A small-molecule ligand and the protein it binds are described below.
Small molecule (SMILES): COc1ccc2[nH]cc(CCNC(=O)C(C)(C)C)c2c1

Sequence of chain 6.B:
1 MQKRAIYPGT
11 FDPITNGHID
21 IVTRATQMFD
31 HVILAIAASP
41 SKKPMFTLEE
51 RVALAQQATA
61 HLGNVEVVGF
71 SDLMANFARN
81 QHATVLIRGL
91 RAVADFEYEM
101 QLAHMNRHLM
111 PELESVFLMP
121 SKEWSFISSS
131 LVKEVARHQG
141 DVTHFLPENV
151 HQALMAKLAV

Binding-site contacts:
Ligand atom C2 contacts residue PRO8 of chain 2.B at 4.3 Å (hydrophobic).
Ligand atom C13 contacts residue VAL135 of chain 6.B at 4.2 Å (hydrophobic).
Ligand atom C14 contacts residue MET74 of chain 2.B at 4.3 Å (hydrophobic).
Ligand atom C5 contacts residue ALA37 of chain 2.B at 3.5 Å (hydrophobic).
Ligand atom N contacts residue THR10 of chain 2.B at 4.2 Å.
Ligand atom C8 contacts residue HIS138 of chain 6.B at 4.2 Å.
Ligand atom C8 contacts residue ASP72 of chain 2.B at 4.0 Å.
Ligand atom C2 contacts residue ARG88 of chain 2.B at 3.5 Å.
Ligand atom C contacts residue MET74 of chain 2.B at 4.2 Å (hydrophobic).
Ligand atom C12 contacts residue LEU73 of chain 2.B at 4.2 Å (hydrophobic).
Ligand atom O1 contacts residue MET74 of chain 2.B at 3.0 Å (h-bond).
Ligand atom O1 contacts residue LEU73 of chain 2.B at 3.5 Å.
Ligand atom C12 contacts residue GLU134 of chain 6.B at 3.7 Å.
Ligand atom C2 contacts residue LEU102 of chain 2.B at 4.1 Å (hydrophobic).
Ligand atom C contacts residue PRO8 of chain 2.B at 4.2 Å (hydrophobic).
Ligand atom C12 contacts residue VAL135 of chain 6.B at 3.8 Å (hydrophobic).
Ligand atom C9 contacts residue MET74 of chain 2.B at 4.1 Å (hydrophobic).
Ligand atom C13 contacts residue ASN106 of chain 2.B at 3.9 Å.
Ligand atom C4 contacts residue GLY9 of chain 2.B at 4.3 Å.
Ligand atom C11 contacts residue LEU102 of chain 2.B at 3.9 Å (hydrophobic).
Ligand atom O contacts residue MET74 of chain 2.B at 3.7 Å.
Ligand atom C contacts residue ARG88 of chain 2.B at 3.5 Å.
Ligand atom C9 contacts residue LEU73 of chain 2.B at 4.1 Å (hydrophobic).
Ligand atom N contacts residue GLY9 of chain 2.B at 4.2 Å.
Ligand atom O contacts residue PRO8 of chain 2.B at 4.1 Å.
Ligand atom C7 contacts residue PHE70 of chain 2.B at 3.8 Å (hydrophobic).
Ligand atom C contacts residue LEU102 of chain 2.B at 4.0 Å (hydrophobic).
Ligand atom C6 contacts residue ALA37 of chain 2.B at 4.1 Å (hydrophobic).
Ligand atom C8 contacts residue MET74 of chain 2.B at 4.2 Å (hydrophobic).
Ligand atom N contacts residue ALA37 of chain 2.B at 4.2 Å.
Ligand atom C13 contacts residue LEU73 of chain 2.B at 4.3 Å (hydrophobic).
Ligand atom C contacts residue ASN106 of chain 2.B at 3.3 Å.
Ligand atom C15 contacts residue MET74 of chain 2.B at 3.5 Å (hydrophobic).
Ligand atom C7 contacts residue MET74 of chain 2.B at 3.9 Å (hydrophobic).
Ligand atom C1 contacts residue PRO8 of chain 2.B at 4.0 Å (hydrophobic).
Ligand atom C5 contacts residue SER39 of chain 2.B at 4.0 Å.
Ligand atom C3 contacts residue GLY9 of chain 2.B at 4.2 Å.
Ligand atom O contacts residue ASN106 of chain 2.B at 3.4 Å (h-bond).
Ligand atom C3 contacts residue ARG88 of chain 2.B at 4.0 Å.
Ligand atom C7 contacts residue ASP72 of chain 2.B at 4.2 Å.

Sequence of chain 2.B:
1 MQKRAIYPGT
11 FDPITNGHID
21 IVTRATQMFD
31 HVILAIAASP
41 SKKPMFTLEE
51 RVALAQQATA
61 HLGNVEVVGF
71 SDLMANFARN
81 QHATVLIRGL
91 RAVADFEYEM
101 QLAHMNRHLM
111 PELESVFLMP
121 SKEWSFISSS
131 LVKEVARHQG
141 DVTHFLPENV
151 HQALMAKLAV